A protein and the small-molecule ligand that binds it are described below.
Small molecule (SMILES): CC(C)CN(C[C@@H](O)[C@H](Cc1ccccc1)NC(=O)O[C@H]1CO[C@H]2OCC[C@H]21)S(=O)(=O)c1ccc([C@@H](C)O)cc1

Binding-site contacts:
Ligand atom C03 contacts residue ALA28 of chain 1.A at 3.5 Å (hydrophobic).
Ligand atom O08 contacts residue ILE84 of chain 1.A at 3.7 Å.
Ligand atom C24 contacts residue ASP30 of chain 1.B at 3.6 Å.
Ligand atom O39 contacts residue ASP29 of chain 1.A at 3.6 Å.
Ligand atom C28 contacts residue GLY48 of chain 1.B at 3.2 Å.
Ligand atom C06 contacts residue GLY48 of chain 1.A at 3.5 Å.
Ligand atom O17 contacts residue GLY27 of chain 1.B at 3.4 Å.
Ligand atom C02 contacts residue ASP30 of chain 1.A at 3.6 Å.
Ligand atom C34 contacts residue VAL82 of chain 1.A at 3.5 Å (hydrophobic).
Ligand atom C36 contacts residue GLY49 of chain 1.B at 3.5 Å.
Ligand atom O08 contacts residue ILE50 of chain 1.B at 3.7 Å.
Ligand atom O17 contacts residue ASP25 of chain 1.B at 2.4 Å (salt-bridge).
Ligand atom O25 contacts residue ASP29 of chain 1.B at 3.1 Å (salt-bridge).
Ligand atom O17 contacts residue ASP25 of chain 1.A at 2.5 Å (salt-bridge).
Ligand atom C16 contacts residue ASP25 of chain 1.B at 3.3 Å.
Ligand atom C27 contacts residue ASP29 of chain 1.B at 3.5 Å.
Ligand atom C05 contacts residue GLY48 of chain 1.A at 3.0 Å.
Ligand atom O30 contacts residue ASP29 of chain 1.B at 2.8 Å (salt-bridge).
Ligand atom C12 contacts residue ASP25 of chain 1.B at 3.7 Å.
Ligand atom O39 contacts residue ASP30 of chain 1.A at 3.2 Å (salt-bridge).
Ligand atom O25 contacts residue ASP30 of chain 1.B at 2.9 Å (salt-bridge).
Ligand atom C02 contacts residue ALA28 of chain 1.A at 3.6 Å (hydrophobic).
Ligand atom O25 contacts residue ALA28 of chain 1.B at 3.7 Å.
Ligand atom C15 contacts residue ASP25 of chain 1.A at 3.1 Å.
Ligand atom C29 contacts residue GLY27 of chain 1.B at 3.7 Å.
Ligand atom C33 contacts residue GLY27 of chain 1.B at 3.2 Å.
Ligand atom O09 contacts residue GLY49 of chain 1.A at 3.3 Å.
Ligand atom C38 contacts residue LEU76 of chain 1.A at 3.6 Å (hydrophobic).
Ligand atom C36 contacts residue PRO81 of chain 1.A at 3.6 Å (hydrophobic).
Ligand atom C16 contacts residue ASP25 of chain 1.A at 3.2 Å.
Ligand atom O22 contacts residue ALA28 of chain 1.B at 3.4 Å.
Ligand atom C11 contacts residue GLY27 of chain 1.A at 3.5 Å.
Ligand atom C38 contacts residue VAL32 of chain 1.A at 3.5 Å (hydrophobic).
Ligand atom C37 contacts residue ILE50 of chain 1.B at 3.7 Å (hydrophobic).
Ligand atom C31 contacts residue GLY27 of chain 1.B at 3.7 Å.
Ligand atom C36 contacts residue ILE50 of chain 1.B at 3.5 Å (hydrophobic).
Ligand atom O09 contacts residue ILE50 of chain 1.B at 3.1 Å.
Ligand atom C31 contacts residue ASP25 of chain 1.A at 3.3 Å.
Ligand atom N19 contacts residue GLY27 of chain 1.B at 3.0 Å (h-bond).
Ligand atom C26 contacts residue GLY48 of chain 1.B at 3.1 Å.

Sequence of chain 1.A:
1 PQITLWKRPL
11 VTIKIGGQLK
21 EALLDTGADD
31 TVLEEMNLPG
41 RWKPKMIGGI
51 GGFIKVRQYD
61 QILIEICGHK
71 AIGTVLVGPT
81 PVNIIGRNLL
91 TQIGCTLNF

Sequence of chain 1.B:
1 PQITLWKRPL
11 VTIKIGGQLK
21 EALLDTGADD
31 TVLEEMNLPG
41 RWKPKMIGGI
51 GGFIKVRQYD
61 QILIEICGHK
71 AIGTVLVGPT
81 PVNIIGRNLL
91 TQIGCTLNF